Sequence of chain 56.D:
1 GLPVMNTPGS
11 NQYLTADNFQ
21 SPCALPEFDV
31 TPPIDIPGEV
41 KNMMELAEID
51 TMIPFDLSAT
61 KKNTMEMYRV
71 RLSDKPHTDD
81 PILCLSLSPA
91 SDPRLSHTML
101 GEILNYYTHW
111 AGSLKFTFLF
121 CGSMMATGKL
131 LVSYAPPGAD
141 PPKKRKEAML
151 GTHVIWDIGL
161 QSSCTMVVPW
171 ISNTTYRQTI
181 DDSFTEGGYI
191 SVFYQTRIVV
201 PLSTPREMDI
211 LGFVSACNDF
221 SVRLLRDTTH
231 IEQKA

This small molecule binds to this protein.
Small molecule (SMILES): CCOC(=O)c1ccc(OCCCCC2CCN(c3ccc(C)nn3)CC2)cc1

Binding-site contacts:
Ligand atom C3 contacts residue PRO181 of chain 56.B at 3.7 Å (hydrophobic).
Ligand atom C27 contacts residue ASP236 of chain 56.B at 3.6 Å.
Ligand atom C4 contacts residue ALA24 of chain 56.D at 3.5 Å (hydrophobic).
Ligand atom C23 contacts residue PHE237 of chain 56.B at 3.8 Å (hydrophobic).
Ligand atom C10 contacts residue MET132 of chain 56.B at 3.7 Å (hydrophobic).
Ligand atom C13 contacts residue MET132 of chain 56.B at 3.8 Å (hydrophobic).
Ligand atom C15 contacts residue MET132 of chain 56.B at 3.6 Å (hydrophobic).
Ligand atom C21 contacts residue PHE237 of chain 56.B at 3.7 Å (hydrophobic).
Ligand atom C1 contacts residue ILE157 of chain 56.B at 3.4 Å (hydrophobic).
Ligand atom O16 contacts residue MET132 of chain 56.B at 3.6 Å.
Ligand atom C11 contacts residue LEU134 of chain 56.B at 3.8 Å (hydrophobic).
Ligand atom N3 contacts residue LEU240 of chain 56.B at 3.4 Å.
Ligand atom C7 contacts residue TYR159 of chain 56.B at 3.7 Å (hydrophobic).
Ligand atom C12 contacts residue VAL199 of chain 56.B at 3.7 Å (hydrophobic).
Ligand atom C5 contacts residue TYR159 of chain 56.B at 3.7 Å (hydrophobic).
Ligand atom O25 contacts residue TYR112 of chain 56.B at 3.4 Å.
Ligand atom C13 contacts residue PHE237 of chain 56.B at 3.7 Å (hydrophobic).
Ligand atom O24 contacts residue TYR112 of chain 56.B at 3.8 Å.
Ligand atom C3 contacts residue ALA24 of chain 56.D at 3.5 Å (hydrophobic).
Ligand atom C20 contacts residue PHE237 of chain 56.B at 3.4 Å (hydrophobic).
Ligand atom N4 contacts residue LEU240 of chain 56.B at 3.3 Å.
Ligand atom C18 contacts residue PHE237 of chain 56.B at 3.8 Å (hydrophobic).
Ligand atom C14 contacts residue MET132 of chain 56.B at 3.5 Å (hydrophobic).
Ligand atom C3 contacts residue TYR159 of chain 56.B at 3.7 Å (hydrophobic).
Ligand atom C26 contacts residue THR111 of chain 56.B at 3.6 Å.
Ligand atom C14 contacts residue VAL199 of chain 56.B at 3.8 Å (hydrophobic).
Ligand atom C19 contacts residue PHE237 of chain 56.B at 3.5 Å (hydrophobic).
Ligand atom O25 contacts residue THR111 of chain 56.B at 3.4 Å (h-bond).
Ligand atom C26 contacts residue LYS113 of chain 56.B at 3.7 Å.
Ligand atom N6 contacts residue VAL196 of chain 56.B at 3.8 Å.
Ligand atom C8 contacts residue TYR159 of chain 56.B at 3.5 Å (hydrophobic).
Ligand atom C23 contacts residue TYR112 of chain 56.B at 3.3 Å (hydrophobic).
Ligand atom C4 contacts residue TYR159 of chain 56.B at 3.7 Å (hydrophobic).
Ligand atom C20 contacts residue TYR112 of chain 56.B at 3.4 Å (hydrophobic).
Ligand atom C4 contacts residue ILE194 of chain 56.B at 3.8 Å (hydrophobic).
Ligand atom C7 contacts residue VAL196 of chain 56.B at 3.5 Å (hydrophobic).
Ligand atom C21 contacts residue TYR112 of chain 56.B at 3.4 Å (hydrophobic).
Ligand atom C8 contacts residue VAL196 of chain 56.B at 3.7 Å (hydrophobic).
Ligand atom C1 contacts residue ILE183 of chain 56.B at 3.5 Å (hydrophobic).
Ligand atom C5 contacts residue ILE194 of chain 56.B at 3.8 Å (hydrophobic).

Sequence of chain 56.B:
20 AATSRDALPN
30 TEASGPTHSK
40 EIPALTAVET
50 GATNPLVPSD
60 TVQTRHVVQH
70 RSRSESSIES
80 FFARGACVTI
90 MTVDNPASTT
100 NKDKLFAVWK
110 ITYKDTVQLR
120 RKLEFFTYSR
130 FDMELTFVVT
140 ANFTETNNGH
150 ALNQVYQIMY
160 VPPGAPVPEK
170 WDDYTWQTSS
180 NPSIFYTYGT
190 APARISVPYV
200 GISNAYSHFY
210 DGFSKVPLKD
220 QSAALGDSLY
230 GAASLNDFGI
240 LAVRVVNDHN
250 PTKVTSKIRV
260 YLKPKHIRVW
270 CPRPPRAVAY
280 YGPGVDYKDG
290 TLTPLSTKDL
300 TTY